Sequence of chain 2.A:
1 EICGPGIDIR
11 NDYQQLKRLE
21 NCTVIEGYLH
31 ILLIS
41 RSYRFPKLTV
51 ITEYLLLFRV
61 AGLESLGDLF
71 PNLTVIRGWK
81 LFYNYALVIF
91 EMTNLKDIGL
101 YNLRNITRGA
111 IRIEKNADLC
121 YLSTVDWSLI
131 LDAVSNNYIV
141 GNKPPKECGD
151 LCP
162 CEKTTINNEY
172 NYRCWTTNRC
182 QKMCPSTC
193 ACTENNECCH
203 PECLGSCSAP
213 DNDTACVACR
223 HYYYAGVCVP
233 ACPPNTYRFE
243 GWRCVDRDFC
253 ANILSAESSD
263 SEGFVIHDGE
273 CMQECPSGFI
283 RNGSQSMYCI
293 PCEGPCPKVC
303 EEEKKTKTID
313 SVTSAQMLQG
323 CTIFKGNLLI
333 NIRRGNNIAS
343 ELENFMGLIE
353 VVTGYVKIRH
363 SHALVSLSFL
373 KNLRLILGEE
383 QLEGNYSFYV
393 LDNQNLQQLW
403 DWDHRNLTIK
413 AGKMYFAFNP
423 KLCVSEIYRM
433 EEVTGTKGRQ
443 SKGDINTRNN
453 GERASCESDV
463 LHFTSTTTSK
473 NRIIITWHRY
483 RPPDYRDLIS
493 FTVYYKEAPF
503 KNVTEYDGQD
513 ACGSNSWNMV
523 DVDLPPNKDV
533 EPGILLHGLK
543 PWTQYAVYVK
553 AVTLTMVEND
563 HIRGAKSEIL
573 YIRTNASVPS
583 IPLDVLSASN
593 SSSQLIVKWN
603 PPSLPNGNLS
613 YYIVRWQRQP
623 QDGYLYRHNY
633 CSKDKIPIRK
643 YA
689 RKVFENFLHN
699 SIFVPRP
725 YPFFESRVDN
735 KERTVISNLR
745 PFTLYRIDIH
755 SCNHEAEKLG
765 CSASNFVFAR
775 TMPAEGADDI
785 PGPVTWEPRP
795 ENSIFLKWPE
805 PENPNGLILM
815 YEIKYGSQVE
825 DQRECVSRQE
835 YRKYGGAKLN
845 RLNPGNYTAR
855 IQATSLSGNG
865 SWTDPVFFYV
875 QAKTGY

A small-molecule ligand and the protein it binds are described below.
Small molecule (SMILES): CC(=O)N[C@H]1[C@H](O[C@H]2[C@H](O)[C@@H](NC(C)=O)CO[C@@H]2CO)O[C@H](CO)[C@@H](O)[C@@H]1O

Binding-site contacts:
Ligand atom C1 contacts residue ASN863 of chain 2.A at 1.4 Å.
Ligand atom C5 contacts residue GLN856 of chain 2.A at 4.3 Å.
Ligand atom C1 contacts residue GLN856 of chain 2.A at 3.6 Å.
Ligand atom O5 contacts residue GLN856 of chain 2.A at 3.1 Å (h-bond).
Ligand atom C2 contacts residue GLY864 of chain 2.A at 3.3 Å.
Ligand atom C2 contacts residue GLN856 of chain 2.A at 4.2 Å.
Ligand atom O7 contacts residue GLY864 of chain 2.A at 3.5 Å.
Ligand atom C3 contacts residue ASN863 of chain 2.A at 3.8 Å.
Ligand atom O5 contacts residue GLY864 of chain 2.A at 3.9 Å.
Ligand atom C6 contacts residue GLN856 of chain 2.A at 4.4 Å.
Ligand atom N2 contacts residue SER865 of chain 2.A at 4.4 Å.
Ligand atom O6 contacts residue SER865 of chain 2.A at 4.0 Å.
Ligand atom C4 contacts residue ASN863 of chain 2.A at 4.2 Å.
Ligand atom N2 contacts residue ASN863 of chain 2.A at 2.9 Å (h-bond).
Ligand atom C7 contacts residue GLY864 of chain 2.A at 3.6 Å.
Ligand atom C2 contacts residue ASN863 of chain 2.A at 2.5 Å.
Ligand atom C5 contacts residue ASN863 of chain 2.A at 3.6 Å.
Ligand atom O7 contacts residue ASN863 of chain 2.A at 4.3 Å.
Ligand atom C7 contacts residue ASN863 of chain 2.A at 3.3 Å.
Ligand atom C7 contacts residue SER865 of chain 2.A at 3.9 Å.
Ligand atom C1 contacts residue GLY864 of chain 2.A at 3.4 Å.
Ligand atom C8 contacts residue ASN863 of chain 2.A at 3.2 Å.
Ligand atom O5 contacts residue ASN863 of chain 2.A at 2.3 Å (h-bond).
Ligand atom O7 contacts residue SER865 of chain 2.A at 3.4 Å (h-bond).
Ligand atom C2 contacts residue SER865 of chain 2.A at 4.5 Å.
Ligand atom O6 contacts residue GLN856 of chain 2.A at 3.7 Å.
Ligand atom N2 contacts residue GLY864 of chain 2.A at 3.5 Å (h-bond).
Ligand atom O6 contacts residue TRP866 of chain 2.A at 3.7 Å.
Ligand atom O6 contacts residue ASN863 of chain 2.A at 4.5 Å.
Ligand atom C8 contacts residue GLY864 of chain 2.A at 4.2 Å.